Binding-site contacts:
Ligand atom O5 contacts residue ASN53 of chain 1.B at 2.3 Å (h-bond).
Ligand atom C7 contacts residue LEU46 of chain 1.B at 3.9 Å (hydrophobic).
Ligand atom C8 contacts residue LEU46 of chain 1.B at 3.9 Å (hydrophobic).
Ligand atom C2 contacts residue ASN53 of chain 1.B at 2.4 Å.
Ligand atom C5 contacts residue ASN53 of chain 1.B at 3.6 Å.
Ligand atom O7 contacts residue PRO48 of chain 1.B at 4.2 Å.
Ligand atom N2 contacts residue ASN53 of chain 1.B at 2.8 Å (h-bond).
Ligand atom C1 contacts residue ASN53 of chain 1.B at 1.4 Å.
Ligand atom O7 contacts residue LEU46 of chain 1.B at 3.8 Å.
Ligand atom C3 contacts residue ASN53 of chain 1.B at 3.7 Å.
Ligand atom C4 contacts residue ASN53 of chain 1.B at 4.1 Å.
Ligand atom C7 contacts residue ASN53 of chain 1.B at 3.7 Å.
Ligand atom C8 contacts residue ASN53 of chain 1.B at 4.2 Å.

Sequence of chain 1.B:
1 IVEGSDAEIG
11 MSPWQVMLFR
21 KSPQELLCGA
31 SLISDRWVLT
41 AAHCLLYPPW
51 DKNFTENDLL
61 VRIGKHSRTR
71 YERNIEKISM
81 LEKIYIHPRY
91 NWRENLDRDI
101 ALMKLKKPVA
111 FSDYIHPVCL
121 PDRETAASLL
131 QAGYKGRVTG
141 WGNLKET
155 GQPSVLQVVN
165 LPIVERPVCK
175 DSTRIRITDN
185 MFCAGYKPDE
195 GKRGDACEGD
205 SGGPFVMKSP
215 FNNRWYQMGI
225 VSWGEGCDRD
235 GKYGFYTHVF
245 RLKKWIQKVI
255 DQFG

The small molecule below binds the protein below.
Small molecule (SMILES): CC(=O)N[C@@H]1[C@@H](O)[C@H](O)[C@@H](CO)O[C@H]1O